Binding-site contacts:
Ligand atom C8 contacts residue ILE281 of chain 49.H at 4.5 Å (hydrophobic).
Ligand atom C3 contacts residue ASN315 of chain 49.H at 3.8 Å.
Ligand atom C5 contacts residue ASN315 of chain 49.H at 3.7 Å.
Ligand atom C7 contacts residue ASN315 of chain 49.H at 3.3 Å.
Ligand atom C8 contacts residue ASN315 of chain 49.H at 3.5 Å.
Ligand atom N2 contacts residue ASN315 of chain 49.H at 2.8 Å (h-bond).
Ligand atom C1 contacts residue ASN315 of chain 49.H at 1.4 Å.
Ligand atom O5 contacts residue VAL314 of chain 49.H at 3.8 Å.
Ligand atom C2 contacts residue ASN315 of chain 49.H at 2.5 Å.
Ligand atom O5 contacts residue THR313 of chain 49.H at 4.3 Å.
Ligand atom O5 contacts residue ASN315 of chain 49.H at 2.4 Å (h-bond).
Ligand atom C6 contacts residue ASN315 of chain 49.H at 4.5 Å.
Ligand atom C6 contacts residue THR313 of chain 49.H at 4.5 Å.
Ligand atom C1 contacts residue VAL314 of chain 49.H at 4.4 Å (hydrophobic).
Ligand atom O7 contacts residue ASN315 of chain 49.H at 4.2 Å.
Ligand atom C4 contacts residue ASN315 of chain 49.H at 4.3 Å.

A small-molecule ligand and the protein it binds are described below.
Small molecule (SMILES): CC(=O)N[C@@H]1[C@@H](O)[C@H](O)[C@@H](CO)O[C@H]1O

Sequence of chain 49.H:
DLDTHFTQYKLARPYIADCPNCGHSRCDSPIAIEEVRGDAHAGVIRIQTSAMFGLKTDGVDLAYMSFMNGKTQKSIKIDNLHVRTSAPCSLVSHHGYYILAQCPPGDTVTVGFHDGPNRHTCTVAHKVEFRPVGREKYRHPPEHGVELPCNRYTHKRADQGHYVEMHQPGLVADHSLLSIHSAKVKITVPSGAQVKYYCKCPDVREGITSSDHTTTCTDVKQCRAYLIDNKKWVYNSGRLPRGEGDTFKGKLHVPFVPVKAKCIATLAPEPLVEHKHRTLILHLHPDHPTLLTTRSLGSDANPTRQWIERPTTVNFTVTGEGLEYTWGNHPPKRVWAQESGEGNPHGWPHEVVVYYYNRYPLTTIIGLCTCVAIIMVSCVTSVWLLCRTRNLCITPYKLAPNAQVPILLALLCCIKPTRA